Sequence of chain 1.A:
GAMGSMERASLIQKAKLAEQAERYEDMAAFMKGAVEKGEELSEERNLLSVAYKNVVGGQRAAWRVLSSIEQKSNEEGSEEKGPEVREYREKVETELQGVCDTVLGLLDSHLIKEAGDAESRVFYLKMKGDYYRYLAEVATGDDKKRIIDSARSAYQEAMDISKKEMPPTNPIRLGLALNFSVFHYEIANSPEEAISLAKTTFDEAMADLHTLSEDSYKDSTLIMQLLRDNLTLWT

Binding-site contacts:
Ligand atom C contacts residue LEU179 of chain 1.A at 3.6 Å (hydrophobic).
Ligand atom CB contacts residue ASN180 of chain 1.A at 3.4 Å.
Ligand atom C contacts residue ASN231 of chain 1.A at 3.6 Å.
Ligand atom CA contacts residue ASN231 of chain 1.A at 3.6 Å.
Ligand atom C contacts residue ASN180 of chain 1.A at 3.6 Å.
Ligand atom CD1 contacts residue ASP230 of chain 1.A at 3.6 Å.
Ligand atom N contacts residue GLU187 of chain 1.A at 3.1 Å (salt-bridge).
Ligand atom CG contacts residue ASN231 of chain 1.A at 3.6 Å.
Ligand atom NE contacts residue ARG65 of chain 1.A at 3.7 Å.
Ligand atom N contacts residue ASN231 of chain 1.A at 2.8 Å (h-bond).
Ligand atom O contacts residue ASN231 of chain 1.A at 2.8 Å (h-bond).
Ligand atom OG contacts residue TYR186 of chain 1.A at 3.7 Å.
Ligand atom O contacts residue VAL183 of chain 1.A at 3.4 Å.
Ligand atom CB contacts residue ASN231 of chain 1.A at 3.5 Å.
Ligand atom OG contacts residue GLU187 of chain 1.A at 2.6 Å (salt-bridge).
Ligand atom O2P contacts residue ARG134 of chain 1.A at 2.8 Å (salt-bridge).
Ligand atom CA contacts residue ASN180 of chain 1.A at 3.7 Å.
Ligand atom O3P contacts residue ARG134 of chain 1.A at 2.9 Å (salt-bridge).
Ligand atom CD2 contacts residue LYS54 of chain 1.A at 3.7 Å.
Ligand atom O3P contacts residue LYS54 of chain 1.A at 3.6 Å.
Ligand atom OG contacts residue TRP235 of chain 1.A at 2.9 Å (h-bond).
Ligand atom O1P contacts residue LYS54 of chain 1.A at 2.6 Å (salt-bridge).
Ligand atom CZ contacts residue ARG65 of chain 1.A at 3.6 Å.
Ligand atom CD contacts residue ARG65 of chain 1.A at 3.4 Å.
Ligand atom CD contacts residue LYS127 of chain 1.A at 3.4 Å.
Ligand atom OE1 contacts residue LYS127 of chain 1.A at 3.3 Å.
Ligand atom CD1 contacts residue ASN55 of chain 1.A at 3.2 Å.
Ligand atom OE2 contacts residue LYS127 of chain 1.A at 2.7 Å (salt-bridge).
Ligand atom N contacts residue ASN180 of chain 1.A at 2.8 Å (h-bond).
Ligand atom CB contacts residue GLU187 of chain 1.A at 3.5 Å.
Ligand atom CA contacts residue ASN231 of chain 1.A at 3.6 Å.
Ligand atom P contacts residue LYS54 of chain 1.A at 3.6 Å.
Ligand atom CA contacts residue LEU179 of chain 1.A at 3.5 Å (hydrophobic).
Ligand atom O contacts residue LEU179 of chain 1.A at 3.5 Å.
Ligand atom O1P contacts residue ARG61 of chain 1.A at 2.9 Å (salt-bridge).
Ligand atom O2P contacts residue ARG61 of chain 1.A at 2.9 Å (salt-bridge).
Ligand atom O3P contacts residue TYR135 of chain 1.A at 2.7 Å (h-bond).
Ligand atom N contacts residue LEU179 of chain 1.A at 3.4 Å.
Ligand atom CB contacts residue ASN180 of chain 1.A at 3.3 Å.
Ligand atom CA contacts residue ASN180 of chain 1.A at 3.5 Å.

The small molecule below binds the protein below.
Small molecule (SMILES): CC(C)C[C@@H](C=O)NC(=O)[C@H](CCCNC(N)=[NH2+])NC(=O)[C@H](CCC(=O)O)NC(=O)[C@H](COP(=O)(O)O)NC(=O)[C@H](CC(C)C)NC(=O)[C@H](CO)NC(=O)[C@H](CCCNC(N)=[NH2+])NC(=O)[C@@H](N)C(C)C